The small molecule below binds the protein below.
Small molecule (SMILES): C=CC(=O)N1CCC[C@@H](n2nc(-c3ccc(Oc4ccccc4)cc3)c3c(N)ncnc32)C1

Binding-site contacts:
Ligand atom CAA contacts residue LYS96 of chain 1.B at 3.6 Å.
Ligand atom CAG contacts residue ALA156 of chain 1.B at 3.6 Å (hydrophobic).
Ligand atom CAF contacts residue ASP157 of chain 1.B at 2.6 Å.
Ligand atom OAV contacts residue LYS48 of chain 1.B at 3.7 Å.
Ligand atom CAL contacts residue LYS48 of chain 1.B at 3.4 Å.
Ligand atom CAM contacts residue ASP157 of chain 1.B at 3.4 Å.
Ligand atom CAD contacts residue SER98 of chain 1.B at 2.6 Å.
Ligand atom N3 contacts residue LEU146 of chain 1.B at 3.4 Å.
Ligand atom C2 contacts residue LEU146 of chain 1.B at 3.2 Å (hydrophobic).
Ligand atom NBF contacts residue VAL34 of chain 1.B at 3.3 Å.
Ligand atom CAE contacts residue ALA156 of chain 1.B at 3.4 Å (hydrophobic).
Ligand atom CAG contacts residue VAL76 of chain 1.B at 3.3 Å (hydrophobic).
Ligand atom N1 contacts residue LEU146 of chain 1.B at 3.3 Å.
Ligand atom CAN contacts residue THR91 of chain 1.B at 3.4 Å.
Ligand atom CBB contacts residue VAL34 of chain 1.B at 3.4 Å (hydrophobic).
Ligand atom CAJ contacts residue VAL76 of chain 1.B at 3.5 Å (hydrophobic).
Ligand atom CAD contacts residue GLY97 of chain 1.B at 2.9 Å.
Ligand atom C4 contacts residue LEU146 of chain 1.B at 3.7 Å (hydrophobic).
Ligand atom NAU contacts residue VAL34 of chain 1.B at 3.0 Å.
Ligand atom CAJ contacts residue ASP157 of chain 1.B at 3.6 Å.
Ligand atom OAV contacts residue ILE89 of chain 1.B at 3.3 Å.
Ligand atom N1 contacts residue MET94 of chain 1.B at 3.6 Å.
Ligand atom CAK contacts residue LYS48 of chain 1.B at 3.3 Å.
Ligand atom CAA contacts residue GLY97 of chain 1.B at 2.9 Å.
Ligand atom CAI contacts residue ASP157 of chain 1.B at 3.5 Å.
Ligand atom CAE contacts residue ASP157 of chain 1.B at 2.2 Å.
Ligand atom CAW contacts residue ASP101 of chain 1.B at 3.5 Å.
Ligand atom CAG contacts residue ASP157 of chain 1.B at 2.7 Å.
Ligand atom C6 contacts residue LEU146 of chain 1.B at 3.6 Å (hydrophobic).
Ligand atom CAP contacts residue VAL34 of chain 1.B at 3.4 Å (hydrophobic).
Ligand atom CAK contacts residue ASP157 of chain 1.B at 3.2 Å.
Ligand atom CAZ contacts residue LYS48 of chain 1.B at 3.4 Å.
Ligand atom CAE contacts residue PHE158 of chain 1.B at 3.2 Å (hydrophobic).
Ligand atom C2 contacts residue MET94 of chain 1.B at 3.4 Å (hydrophobic).
Ligand atom CAA contacts residue SER98 of chain 1.B at 3.1 Å.
Ligand atom CAL contacts residue THR91 of chain 1.B at 3.1 Å.
Ligand atom OAC contacts residue ASP101 of chain 1.B at 2.5 Å (salt-bridge).
Ligand atom NAB contacts residue GLU92 of chain 1.B at 3.1 Å (salt-bridge).
Ligand atom CAA contacts residue ASP101 of chain 1.B at 3.6 Å.
Ligand atom CAO contacts residue GLY27 of chain 1.B at 3.5 Å.

Sequence of chain 1.B:
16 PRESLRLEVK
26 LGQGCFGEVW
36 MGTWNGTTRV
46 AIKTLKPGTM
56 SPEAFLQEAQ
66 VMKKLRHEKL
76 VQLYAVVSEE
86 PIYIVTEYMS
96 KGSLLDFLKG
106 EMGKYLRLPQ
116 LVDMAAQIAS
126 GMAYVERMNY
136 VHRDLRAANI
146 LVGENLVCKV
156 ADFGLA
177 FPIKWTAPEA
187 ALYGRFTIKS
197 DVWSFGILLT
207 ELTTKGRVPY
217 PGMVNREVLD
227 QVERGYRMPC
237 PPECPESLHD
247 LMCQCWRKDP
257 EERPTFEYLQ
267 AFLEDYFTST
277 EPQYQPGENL